Sequence of chain 26.F:
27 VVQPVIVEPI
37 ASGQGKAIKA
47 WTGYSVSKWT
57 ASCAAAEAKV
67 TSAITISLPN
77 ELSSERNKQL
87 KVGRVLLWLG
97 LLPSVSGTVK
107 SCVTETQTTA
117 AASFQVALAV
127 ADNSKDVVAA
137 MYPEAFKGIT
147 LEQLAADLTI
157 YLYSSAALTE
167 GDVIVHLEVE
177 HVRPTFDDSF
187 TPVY

The protein below binds the small molecule below.
Small molecule (SMILES): Nc1ncnc2c1ncn2[C@@H]1O[C@H]([C@@H]2O[C@@H]3[C@H](O[P](=O)(O)O2)[C@@H](CO[P](=O)(O)O[C@H]2[C@@H](O)[C@H](n4cnc5c(N)ncnc54)O[C@@H]2COP(=O)=O)O[C@H]3n2ccc(=O)[nH]c2=O)[C@@H](O[P](=O)(O)OC[C@H]2O[C@@H](n3ccc(=O)[nH]c3=O)[C@H](O)[C@@H]2O)[C@H]1O

Binding-site contacts:
Ligand atom O4' contacts residue TRP47 of chain 26.F at 3.4 Å.
Ligand atom C2 contacts residue TRP47 of chain 26.F at 3.4 Å (hydrophobic).
Ligand atom O2' contacts residue GLU140 of chain 26.F at 2.3 Å (salt-bridge).
Ligand atom N9 contacts residue LYS143 of chain 26.F at 3.2 Å (salt-bridge).
Ligand atom O4' contacts residue LYS143 of chain 26.F at 4.4 Å.
Ligand atom C1' contacts residue GLU140 of chain 26.F at 2.7 Å.
Ligand atom N1 contacts residue TRP47 of chain 26.F at 3.7 Å.
Ligand atom N6 contacts residue TRP47 of chain 26.F at 4.2 Å.
Ligand atom C5' contacts residue ARG90 of chain 26.F at 4.3 Å.
Ligand atom N3 contacts residue TRP47 of chain 26.F at 3.4 Å.
Ligand atom N7 contacts residue TRP47 of chain 26.F at 3.6 Å.
Ligand atom N9 contacts residue TRP47 of chain 26.F at 3.3 Å.
Ligand atom C5 contacts residue TRP47 of chain 26.F at 3.8 Å (hydrophobic).
Ligand atom C1' contacts residue LYS143 of chain 26.F at 3.2 Å.
Ligand atom C4' contacts residue GLU140 of chain 26.F at 3.4 Å.
Ligand atom C8 contacts residue LYS143 of chain 26.F at 2.7 Å.
Ligand atom C4 contacts residue TRP47 of chain 26.F at 3.3 Å (hydrophobic).
Ligand atom C3' contacts residue GLU140 of chain 26.F at 3.8 Å.
Ligand atom C6 contacts residue TRP47 of chain 26.F at 3.7 Å (hydrophobic).
Ligand atom C2' contacts residue GLU140 of chain 26.F at 3.0 Å.
Ligand atom N7 contacts residue LYS143 of chain 26.F at 3.8 Å.
Ligand atom O4' contacts residue LYS143 of chain 26.F at 4.2 Å.
Ligand atom O4' contacts residue GLU140 of chain 26.F at 3.0 Å (salt-bridge).
Ligand atom O3' contacts residue GLU140 of chain 26.F at 4.4 Å.
Ligand atom C2' contacts residue LYS143 of chain 26.F at 3.7 Å.
Ligand atom C8 contacts residue TRP47 of chain 26.F at 3.6 Å (hydrophobic).
Ligand atom C1' contacts residue TRP47 of chain 26.F at 3.7 Å (hydrophobic).
Ligand atom O2' contacts residue LYS143 of chain 26.F at 3.8 Å.
Ligand atom N9 contacts residue GLU140 of chain 26.F at 4.1 Å.